Binding-site contacts:
Ligand atom C7 contacts residue ASN140 of chain 1.C at 4.0 Å.
Ligand atom O5 contacts residue ASN140 of chain 1.C at 2.3 Å (h-bond).
Ligand atom N2 contacts residue ASN140 of chain 1.C at 3.0 Å (h-bond).
Ligand atom N2 contacts residue THR139 of chain 1.C at 4.2 Å.
Ligand atom O7 contacts residue ASN140 of chain 1.C at 4.5 Å.
Ligand atom C2 contacts residue ASN140 of chain 1.C at 2.5 Å.
Ligand atom C1 contacts residue THR139 of chain 1.C at 3.9 Å.
Ligand atom C3 contacts residue ASN140 of chain 1.C at 3.8 Å.
Ligand atom C8 contacts residue THR139 of chain 1.C at 3.8 Å.
Ligand atom O6 contacts residue ASN140 of chain 1.C at 4.2 Å.
Ligand atom C1 contacts residue ASN140 of chain 1.C at 1.4 Å.
Ligand atom C5 contacts residue ASN140 of chain 1.C at 3.6 Å.
Ligand atom C4 contacts residue ASN140 of chain 1.C at 4.2 Å.
Ligand atom C7 contacts residue THR139 of chain 1.C at 4.4 Å.

Sequence of chain 1.C:
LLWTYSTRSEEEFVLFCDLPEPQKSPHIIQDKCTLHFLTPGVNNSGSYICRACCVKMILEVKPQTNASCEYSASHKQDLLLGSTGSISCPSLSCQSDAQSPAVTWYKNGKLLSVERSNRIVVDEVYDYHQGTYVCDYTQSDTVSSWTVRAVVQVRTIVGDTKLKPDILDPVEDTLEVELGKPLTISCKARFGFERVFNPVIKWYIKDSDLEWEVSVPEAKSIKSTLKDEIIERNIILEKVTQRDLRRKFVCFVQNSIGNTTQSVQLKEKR

The protein below binds the small molecule below.
Small molecule (SMILES): CC(=O)N[C@H]1[C@H](O[C@H]2[C@H](O)[C@@H](NC(C)=O)CO[C@@H]2CO)O[C@H](CO)[C@@H](O[C@@H]2O[C@H](CO)[C@@H](O)[C@H](O[C@H]3O[C@H](CO)[C@@H](O)[C@H](O)[C@@H]3O)[C@@H]2O)[C@@H]1O